Sequence of chain 13.A:
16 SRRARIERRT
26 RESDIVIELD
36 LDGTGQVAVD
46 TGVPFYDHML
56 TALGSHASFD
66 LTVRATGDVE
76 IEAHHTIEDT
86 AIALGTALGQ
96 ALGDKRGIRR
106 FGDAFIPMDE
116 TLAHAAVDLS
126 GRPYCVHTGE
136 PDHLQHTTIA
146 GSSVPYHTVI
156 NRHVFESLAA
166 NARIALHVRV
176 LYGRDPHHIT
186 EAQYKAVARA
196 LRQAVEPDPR

This protein binds this small molecule.
Small molecule (SMILES): NCCSc1ncn[nH]1

Sequence of chain 12.A:
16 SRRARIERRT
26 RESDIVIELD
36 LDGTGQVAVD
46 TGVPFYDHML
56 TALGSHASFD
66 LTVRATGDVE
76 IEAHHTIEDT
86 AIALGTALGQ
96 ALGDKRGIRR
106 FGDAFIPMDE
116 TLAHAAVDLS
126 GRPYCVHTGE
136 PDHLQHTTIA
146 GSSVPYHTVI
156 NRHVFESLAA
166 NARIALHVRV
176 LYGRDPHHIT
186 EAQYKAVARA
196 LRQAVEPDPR

Sequence of chain 4.A:
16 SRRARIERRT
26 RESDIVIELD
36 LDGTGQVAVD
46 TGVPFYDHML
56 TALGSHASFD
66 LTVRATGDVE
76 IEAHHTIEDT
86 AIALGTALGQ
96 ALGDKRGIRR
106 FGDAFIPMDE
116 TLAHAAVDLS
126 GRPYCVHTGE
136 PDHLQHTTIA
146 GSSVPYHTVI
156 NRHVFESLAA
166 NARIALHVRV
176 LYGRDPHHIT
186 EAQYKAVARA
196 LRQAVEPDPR

Binding-site contacts:
Ligand atom C4 contacts residue HIS182 of chain 4.A at 3.4 Å.
Ligand atom N2 contacts residue HIS79 of chain 13.A at 3.0 Å (h-bond).
Ligand atom N3 contacts residue GLU186 of chain 4.A at 3.1 Å (salt-bridge).
Ligand atom C4 contacts residue GLU186 of chain 4.A at 4.0 Å.
Ligand atom N1 contacts residue GLU27 of chain 13.A at 3.7 Å.
Ligand atom S1 contacts residue ARG127 of chain 12.A at 3.5 Å.
Ligand atom C3 contacts residue MN1 of chain 13.B at 3.2 Å.
Ligand atom C3 contacts residue HIS79 of chain 13.A at 4.2 Å.
Ligand atom N2 contacts residue HIS183 of chain 4.A at 3.4 Å (h-bond).
Ligand atom C4 contacts residue MN1 of chain 13.B at 3.2 Å.
Ligand atom C3 contacts residue MN1 of chain 4.C at 4.2 Å.
Ligand atom N2 contacts residue MET113 of chain 4.A at 3.6 Å.
Ligand atom N2 contacts residue HIS80 of chain 13.A at 4.1 Å.
Ligand atom N2 contacts residue GLU83 of chain 13.A at 3.2 Å (salt-bridge).
Ligand atom N2 contacts residue MN1 of chain 4.C at 4.3 Å.
Ligand atom C3 contacts residue HIS80 of chain 13.A at 4.0 Å.
Ligand atom S1 contacts residue MET113 of chain 4.A at 4.3 Å.
Ligand atom N4 contacts residue GLU186 of chain 4.A at 3.8 Å.
Ligand atom S1 contacts residue MN1 of chain 13.B at 3.8 Å.
Ligand atom N4 contacts residue MET113 of chain 4.A at 3.2 Å.
Ligand atom N3 contacts residue HIS80 of chain 13.A at 2.9 Å (h-bond).
Ligand atom N3 contacts residue MET113 of chain 4.A at 3.4 Å.
Ligand atom C4 contacts residue HIS183 of chain 4.A at 3.7 Å.
Ligand atom C2 contacts residue ARG127 of chain 12.A at 3.5 Å.
Ligand atom C4 contacts residue HIS79 of chain 13.A at 3.1 Å.
Ligand atom C3 contacts residue GLU83 of chain 13.A at 3.6 Å.
Ligand atom N1 contacts residue ASP84 of chain 13.A at 4.2 Å.
Ligand atom N2 contacts residue MN1 of chain 13.B at 2.2 Å.
Ligand atom C4 contacts residue MN1 of chain 4.C at 3.3 Å.
Ligand atom C4 contacts residue MET113 of chain 4.A at 3.6 Å (hydrophobic).
Ligand atom N3 contacts residue HIS182 of chain 4.A at 3.2 Å (h-bond).
Ligand atom N3 contacts residue MN1 of chain 4.C at 2.2 Å.
Ligand atom S1 contacts residue GLU83 of chain 13.A at 3.5 Å (salt-bridge).
Ligand atom C4 contacts residue GLU83 of chain 13.A at 4.2 Å.
Ligand atom N4 contacts residue MN1 of chain 4.C at 3.0 Å.
Ligand atom C3 contacts residue MET113 of chain 4.A at 3.4 Å (hydrophobic).
Ligand atom N4 contacts residue HIS80 of chain 13.A at 3.3 Å (h-bond).
Ligand atom N1 contacts residue HIS80 of chain 13.A at 4.2 Å.
Ligand atom C4 contacts residue HIS80 of chain 13.A at 3.6 Å.
Ligand atom C1 contacts residue GLU27 of chain 13.A at 4.1 Å.